Binding-site contacts:
Ligand atom PB contacts residue MG1 of chain 1.J at 3.2 Å.
Ligand atom O1B contacts residue THR85 of chain 1.D at 3.5 Å (h-bond).
Ligand atom N1 contacts residue ALA53 of chain 1.D at 3.3 Å (h-bond).
Ligand atom N7 contacts residue GLY83 of chain 1.D at 3.4 Å.
Ligand atom S1G contacts residue ARG239 of chain 1.D at 2.8 Å (salt-bridge).
Ligand atom C5 contacts residue ARG210 of chain 1.D at 3.6 Å.
Ligand atom N7 contacts residue THR82 of chain 1.D at 3.0 Å (h-bond).
Ligand atom N6 contacts residue ALA53 of chain 1.D at 3.2 Å (h-bond).
Ligand atom O3' contacts residue VAL41 of chain 1.D at 3.6 Å (h-bond).
Ligand atom O3G contacts residue ASN181 of chain 1.D at 2.9 Å (h-bond).
Ligand atom C4 contacts residue ARG210 of chain 1.D at 3.1 Å.
Ligand atom O2B contacts residue THR85 of chain 1.D at 2.9 Å (h-bond).
Ligand atom O2G contacts residue MG1 of chain 1.J at 2.2 Å.
Ligand atom S1G contacts residue MG1 of chain 1.J at 3.2 Å.
Ligand atom O2B contacts residue MG1 of chain 1.J at 2.1 Å.
Ligand atom O3B contacts residue GLY81 of chain 1.D at 2.9 Å (h-bond).
Ligand atom O1B contacts residue LYS84 of chain 1.D at 2.5 Å (salt-bridge).
Ligand atom O1A contacts residue SER86 of chain 1.D at 3.5 Å (h-bond).
Ligand atom O3G contacts residue LYS84 of chain 1.D at 3.3 Å.
Ligand atom C2 contacts residue ARG210 of chain 1.D at 3.4 Å.
Ligand atom N1 contacts residue GLU51 of chain 1.D at 3.6 Å (salt-bridge).
Ligand atom N6 contacts residue VAL52 of chain 1.D at 3.4 Å.
Ligand atom O1B contacts residue GLY83 of chain 1.D at 3.1 Å (h-bond).
Ligand atom S1G contacts residue ASN181 of chain 1.D at 2.9 Å (h-bond).
Ligand atom O2' contacts residue TYR44 of chain 1.D at 3.2 Å (h-bond).
Ligand atom O3A contacts residue GLY81 of chain 1.D at 3.4 Å.
Ligand atom O3B contacts residue MG1 of chain 1.J at 3.1 Å.
Ligand atom C8 contacts residue GLY81 of chain 1.D at 3.5 Å.
Ligand atom O4' contacts residue LEU238 of chain 1.D at 3.4 Å.
Ligand atom N3 contacts residue ARG210 of chain 1.D at 3.0 Å (salt-bridge).
Ligand atom O3G contacts residue PRO80 of chain 1.D at 3.4 Å.
Ligand atom PG contacts residue MG1 of chain 1.J at 2.9 Å.
Ligand atom N1 contacts residue VAL52 of chain 1.D at 3.6 Å.
Ligand atom N6 contacts residue THR82 of chain 1.D at 3.6 Å (h-bond).
Ligand atom N9 contacts residue ARG210 of chain 1.D at 3.5 Å (salt-bridge).
Ligand atom C2 contacts residue PRO46 of chain 1.D at 3.6 Å (hydrophobic).
Ligand atom O1A contacts residue THR85 of chain 1.D at 3.5 Å.
Ligand atom O2A contacts residue ARG239 of chain 1.D at 3.5 Å.
Ligand atom PG contacts residue ASN181 of chain 1.D at 3.7 Å.
Ligand atom O2G contacts residue THR85 of chain 1.D at 3.6 Å.

Sequence of chain 1.D:
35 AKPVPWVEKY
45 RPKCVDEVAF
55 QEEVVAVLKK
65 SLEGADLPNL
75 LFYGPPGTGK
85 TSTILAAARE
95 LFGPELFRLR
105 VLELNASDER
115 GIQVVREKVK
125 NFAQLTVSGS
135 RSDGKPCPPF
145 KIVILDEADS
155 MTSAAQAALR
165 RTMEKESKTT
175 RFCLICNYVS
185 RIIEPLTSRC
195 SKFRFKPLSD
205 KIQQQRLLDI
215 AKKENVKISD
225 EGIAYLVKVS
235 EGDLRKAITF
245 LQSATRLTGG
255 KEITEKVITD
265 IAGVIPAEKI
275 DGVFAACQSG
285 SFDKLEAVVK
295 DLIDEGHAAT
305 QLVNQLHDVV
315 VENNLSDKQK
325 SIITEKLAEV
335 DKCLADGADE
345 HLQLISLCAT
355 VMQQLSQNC

The small molecule below binds the protein below.
Small molecule (SMILES): Nc1ncnc2c1ncn2[C@@H]1O[C@H](COP(=O)(O)OP(=O)(O)OP(O)(O)=S)[C@@H](O)[C@H]1O